Sequence of chain 3.A:
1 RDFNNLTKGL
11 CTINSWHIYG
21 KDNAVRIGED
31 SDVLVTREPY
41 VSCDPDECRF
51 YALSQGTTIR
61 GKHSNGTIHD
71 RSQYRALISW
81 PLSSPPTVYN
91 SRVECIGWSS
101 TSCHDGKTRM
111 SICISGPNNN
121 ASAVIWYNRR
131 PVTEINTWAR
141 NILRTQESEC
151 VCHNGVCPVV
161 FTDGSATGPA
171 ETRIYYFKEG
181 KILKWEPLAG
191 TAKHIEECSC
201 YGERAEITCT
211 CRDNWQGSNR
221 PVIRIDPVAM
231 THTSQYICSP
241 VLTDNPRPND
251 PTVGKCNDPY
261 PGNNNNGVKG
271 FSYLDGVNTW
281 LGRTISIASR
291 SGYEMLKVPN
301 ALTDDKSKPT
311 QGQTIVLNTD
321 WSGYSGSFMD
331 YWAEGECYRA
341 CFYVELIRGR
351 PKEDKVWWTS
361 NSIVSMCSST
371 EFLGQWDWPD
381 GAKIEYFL

Binding-site contacts:
Ligand atom C6 contacts residue TRP357 of chain 3.A at 4.2 Å (hydrophobic).
Ligand atom C3 contacts residue TRP357 of chain 3.A at 4.0 Å (hydrophobic).
Ligand atom C5 contacts residue ASN65 of chain 3.A at 3.7 Å.
Ligand atom C4 contacts residue TRP357 of chain 3.A at 4.3 Å (hydrophobic).
Ligand atom C1 contacts residue TRP357 of chain 3.A at 4.0 Å (hydrophobic).
Ligand atom N2 contacts residue ASN65 of chain 3.A at 3.0 Å (h-bond).
Ligand atom C2 contacts residue TRP357 of chain 3.A at 4.3 Å (hydrophobic).
Ligand atom C1 contacts residue ASN65 of chain 3.A at 1.5 Å.
Ligand atom C7 contacts residue TRP357 of chain 3.A at 3.9 Å (hydrophobic).
Ligand atom C4 contacts residue ASN65 of chain 3.A at 4.4 Å.
Ligand atom C7 contacts residue ASN65 of chain 3.A at 3.4 Å.
Ligand atom O5 contacts residue ASN65 of chain 3.A at 2.4 Å (h-bond).
Ligand atom O5 contacts residue TRP357 of chain 3.A at 4.3 Å.
Ligand atom C8 contacts residue TRP357 of chain 3.A at 3.3 Å (hydrophobic).
Ligand atom C3 contacts residue ASN65 of chain 3.A at 4.0 Å.
Ligand atom C5 contacts residue TRP357 of chain 3.A at 3.7 Å (hydrophobic).
Ligand atom O4 contacts residue TRP357 of chain 3.A at 4.2 Å.
Ligand atom O7 contacts residue ASN65 of chain 3.A at 3.5 Å (h-bond).
Ligand atom C2 contacts residue ASN65 of chain 3.A at 2.6 Å.
Ligand atom N2 contacts residue TRP357 of chain 3.A at 3.5 Å (h-bond).

The small molecule below binds the protein below.
Small molecule (SMILES): CC(=O)N[C@@H]1[C@@H](O)[C@H](O)[C@@H](CO)O[C@H]1O